Binding-site contacts:
Ligand atom CE2 contacts residue ALA238 of chain 1.B at 3.7 Å (hydrophobic).
Ligand atom CD2 contacts residue ARG97 of chain 1.B at 3.7 Å.
Ligand atom OE1 contacts residue SER190 of chain 1.B at 2.7 Å (h-bond).
Ligand atom O contacts residue ARG97 of chain 1.B at 3.1 Å (salt-bridge).
Ligand atom C contacts residue SER45 of chain 1.B at 3.6 Å.
Ligand atom O contacts residue ARG97 of chain 1.B at 2.6 Å (salt-bridge).
Ligand atom CE3 contacts residue GLY46 of chain 1.B at 3.7 Å.
Ligand atom O contacts residue SER284 of chain 1.B at 2.6 Å (h-bond).
Ligand atom OE1 contacts residue ARG165 of chain 1.B at 3.4 Å (salt-bridge).
Ligand atom OXT contacts residue SER45 of chain 1.B at 2.6 Å (h-bond).
Ligand atom OE2 contacts residue SER237 of chain 1.B at 3.8 Å.
Ligand atom CB contacts residue PHE259 of chain 1.B at 3.8 Å (hydrophobic).
Ligand atom O contacts residue PHE259 of chain 1.B at 3.6 Å.
Ligand atom CE3 contacts residue ALA238 of chain 1.B at 3.6 Å (hydrophobic).
Ligand atom OE2 contacts residue SER190 of chain 1.B at 3.5 Å (h-bond).
Ligand atom CG contacts residue TYR254 of chain 1.B at 3.4 Å (hydrophobic).
Ligand atom CE3 contacts residue TYR254 of chain 1.B at 3.6 Å (hydrophobic).
Ligand atom CD1 contacts residue ARG97 of chain 1.B at 3.2 Å.
Ligand atom CD2 contacts residue TYR254 of chain 1.B at 3.4 Å (hydrophobic).
Ligand atom CD contacts residue SER190 of chain 1.B at 3.4 Å.
Ligand atom CB contacts residue SER284 of chain 1.B at 3.8 Å.
Ligand atom CD2 contacts residue ALA238 of chain 1.B at 3.3 Å (hydrophobic).
Ligand atom CZ2 contacts residue ARG97 of chain 1.B at 3.6 Å.
Ligand atom O contacts residue ASN64 of chain 1.B at 3.7 Å.
Ligand atom O contacts residue ARG62 of chain 1.B at 2.8 Å (salt-bridge).
Ligand atom CG contacts residue ALA238 of chain 1.B at 3.5 Å (hydrophobic).
Ligand atom CD1 contacts residue SER237 of chain 1.B at 3.6 Å.
Ligand atom CH2 contacts residue GLN212 of chain 1.B at 3.3 Å.
Ligand atom CZ3 contacts residue PHE259 of chain 1.B at 3.6 Å (hydrophobic).
Ligand atom CH2 contacts residue TYR207 of chain 1.B at 3.7 Å (hydrophobic).
Ligand atom CE2 contacts residue ARG97 of chain 1.B at 3.4 Å.
Ligand atom CZ2 contacts residue TYR254 of chain 1.B at 3.5 Å (hydrophobic).
Ligand atom CH2 contacts residue ARG97 of chain 1.B at 3.6 Å.
Ligand atom C contacts residue SER284 of chain 1.B at 3.7 Å.
Ligand atom NE1 contacts residue ARG97 of chain 1.B at 3.3 Å.
Ligand atom CH2 contacts residue PHE259 of chain 1.B at 3.7 Å (hydrophobic).
Ligand atom CZ2 contacts residue GLN212 of chain 1.B at 3.4 Å.
Ligand atom NE1 contacts residue SER237 of chain 1.B at 2.6 Å (h-bond).
Ligand atom CE2 contacts residue SER237 of chain 1.B at 3.6 Å.
Ligand atom CD1 contacts residue TYR254 of chain 1.B at 3.6 Å (hydrophobic).

The protein below binds the small molecule below.
Small molecule (SMILES): CC(=O)N[C@@H](CCC(=O)O)C(=O)N[C@@H](CC1=c2ccccc2=NC1)C(=O)N[C@@H](CC1=CN=C2C=CC=CC12)C(=O)N[C@@H](CC1=c2ccccc2=NC1)C(=O)O

Sequence of chain 1.B:
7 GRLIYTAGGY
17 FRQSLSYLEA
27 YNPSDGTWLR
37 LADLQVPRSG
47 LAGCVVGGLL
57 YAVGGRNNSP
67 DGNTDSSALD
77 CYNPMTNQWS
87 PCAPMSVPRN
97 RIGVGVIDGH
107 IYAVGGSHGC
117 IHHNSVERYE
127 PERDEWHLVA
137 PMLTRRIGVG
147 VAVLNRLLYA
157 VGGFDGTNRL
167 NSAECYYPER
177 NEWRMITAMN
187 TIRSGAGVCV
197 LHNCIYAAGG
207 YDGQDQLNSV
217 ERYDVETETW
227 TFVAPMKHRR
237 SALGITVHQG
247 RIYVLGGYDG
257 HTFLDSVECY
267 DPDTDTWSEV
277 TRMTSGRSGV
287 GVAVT